Binding-site contacts:
Ligand atom C22 contacts residue TRP31 of chain 1.A at 4.3 Å (hydrophobic).
Ligand atom C26 contacts residue TRP31 of chain 1.A at 4.0 Å (hydrophobic).
Ligand atom C2 contacts residue ILE23 of chain 1.A at 4.0 Å (hydrophobic).
Ligand atom C6 contacts residue AJP1 of chain 1.M at 4.0 Å.
Ligand atom C8 contacts residue AJP1 of chain 1.M at 4.2 Å.
Ligand atom C8 contacts residue CLR1 of chain 1.R at 4.3 Å.
Ligand atom C16 contacts residue AJP1 of chain 1.M at 3.8 Å.
Ligand atom C6 contacts residue CLR1 of chain 1.R at 4.0 Å.
Ligand atom C11 contacts residue VAL27 of chain 1.A at 4.5 Å (hydrophobic).
Ligand atom C26 contacts residue ILE664 of chain 1.A at 2.9 Å (hydrophobic).
Ligand atom C12 contacts residue VAL27 of chain 1.A at 4.1 Å (hydrophobic).
Ligand atom C18 contacts residue CLR1 of chain 1.R at 4.2 Å.
Ligand atom C27 contacts residue TRP31 of chain 1.A at 4.2 Å (hydrophobic).
Ligand atom C25 contacts residue AJP1 of chain 1.M at 4.3 Å.
Ligand atom C15 contacts residue AJP1 of chain 1.M at 3.7 Å.
Ligand atom C25 contacts residue TRP31 of chain 1.A at 4.3 Å (hydrophobic).
Ligand atom C24 contacts residue TRP31 of chain 1.A at 4.0 Å (hydrophobic).
Ligand atom C7 contacts residue AJP1 of chain 1.M at 3.4 Å.
Ligand atom C26 contacts residue LEU661 of chain 1.A at 4.4 Å (hydrophobic).
Ligand atom C26 contacts residue AJP1 of chain 1.M at 4.2 Å.
Ligand atom C1 contacts residue ILE23 of chain 1.A at 4.0 Å (hydrophobic).
Ligand atom C25 contacts residue ILE664 of chain 1.A at 4.3 Å (hydrophobic).
Ligand atom C15 contacts residue CLR1 of chain 1.R at 4.1 Å.
Ligand atom C7 contacts residue CLR1 of chain 1.R at 4.0 Å.
Ligand atom C14 contacts residue AJP1 of chain 1.M at 3.8 Å.

Sequence of chain 1.A:
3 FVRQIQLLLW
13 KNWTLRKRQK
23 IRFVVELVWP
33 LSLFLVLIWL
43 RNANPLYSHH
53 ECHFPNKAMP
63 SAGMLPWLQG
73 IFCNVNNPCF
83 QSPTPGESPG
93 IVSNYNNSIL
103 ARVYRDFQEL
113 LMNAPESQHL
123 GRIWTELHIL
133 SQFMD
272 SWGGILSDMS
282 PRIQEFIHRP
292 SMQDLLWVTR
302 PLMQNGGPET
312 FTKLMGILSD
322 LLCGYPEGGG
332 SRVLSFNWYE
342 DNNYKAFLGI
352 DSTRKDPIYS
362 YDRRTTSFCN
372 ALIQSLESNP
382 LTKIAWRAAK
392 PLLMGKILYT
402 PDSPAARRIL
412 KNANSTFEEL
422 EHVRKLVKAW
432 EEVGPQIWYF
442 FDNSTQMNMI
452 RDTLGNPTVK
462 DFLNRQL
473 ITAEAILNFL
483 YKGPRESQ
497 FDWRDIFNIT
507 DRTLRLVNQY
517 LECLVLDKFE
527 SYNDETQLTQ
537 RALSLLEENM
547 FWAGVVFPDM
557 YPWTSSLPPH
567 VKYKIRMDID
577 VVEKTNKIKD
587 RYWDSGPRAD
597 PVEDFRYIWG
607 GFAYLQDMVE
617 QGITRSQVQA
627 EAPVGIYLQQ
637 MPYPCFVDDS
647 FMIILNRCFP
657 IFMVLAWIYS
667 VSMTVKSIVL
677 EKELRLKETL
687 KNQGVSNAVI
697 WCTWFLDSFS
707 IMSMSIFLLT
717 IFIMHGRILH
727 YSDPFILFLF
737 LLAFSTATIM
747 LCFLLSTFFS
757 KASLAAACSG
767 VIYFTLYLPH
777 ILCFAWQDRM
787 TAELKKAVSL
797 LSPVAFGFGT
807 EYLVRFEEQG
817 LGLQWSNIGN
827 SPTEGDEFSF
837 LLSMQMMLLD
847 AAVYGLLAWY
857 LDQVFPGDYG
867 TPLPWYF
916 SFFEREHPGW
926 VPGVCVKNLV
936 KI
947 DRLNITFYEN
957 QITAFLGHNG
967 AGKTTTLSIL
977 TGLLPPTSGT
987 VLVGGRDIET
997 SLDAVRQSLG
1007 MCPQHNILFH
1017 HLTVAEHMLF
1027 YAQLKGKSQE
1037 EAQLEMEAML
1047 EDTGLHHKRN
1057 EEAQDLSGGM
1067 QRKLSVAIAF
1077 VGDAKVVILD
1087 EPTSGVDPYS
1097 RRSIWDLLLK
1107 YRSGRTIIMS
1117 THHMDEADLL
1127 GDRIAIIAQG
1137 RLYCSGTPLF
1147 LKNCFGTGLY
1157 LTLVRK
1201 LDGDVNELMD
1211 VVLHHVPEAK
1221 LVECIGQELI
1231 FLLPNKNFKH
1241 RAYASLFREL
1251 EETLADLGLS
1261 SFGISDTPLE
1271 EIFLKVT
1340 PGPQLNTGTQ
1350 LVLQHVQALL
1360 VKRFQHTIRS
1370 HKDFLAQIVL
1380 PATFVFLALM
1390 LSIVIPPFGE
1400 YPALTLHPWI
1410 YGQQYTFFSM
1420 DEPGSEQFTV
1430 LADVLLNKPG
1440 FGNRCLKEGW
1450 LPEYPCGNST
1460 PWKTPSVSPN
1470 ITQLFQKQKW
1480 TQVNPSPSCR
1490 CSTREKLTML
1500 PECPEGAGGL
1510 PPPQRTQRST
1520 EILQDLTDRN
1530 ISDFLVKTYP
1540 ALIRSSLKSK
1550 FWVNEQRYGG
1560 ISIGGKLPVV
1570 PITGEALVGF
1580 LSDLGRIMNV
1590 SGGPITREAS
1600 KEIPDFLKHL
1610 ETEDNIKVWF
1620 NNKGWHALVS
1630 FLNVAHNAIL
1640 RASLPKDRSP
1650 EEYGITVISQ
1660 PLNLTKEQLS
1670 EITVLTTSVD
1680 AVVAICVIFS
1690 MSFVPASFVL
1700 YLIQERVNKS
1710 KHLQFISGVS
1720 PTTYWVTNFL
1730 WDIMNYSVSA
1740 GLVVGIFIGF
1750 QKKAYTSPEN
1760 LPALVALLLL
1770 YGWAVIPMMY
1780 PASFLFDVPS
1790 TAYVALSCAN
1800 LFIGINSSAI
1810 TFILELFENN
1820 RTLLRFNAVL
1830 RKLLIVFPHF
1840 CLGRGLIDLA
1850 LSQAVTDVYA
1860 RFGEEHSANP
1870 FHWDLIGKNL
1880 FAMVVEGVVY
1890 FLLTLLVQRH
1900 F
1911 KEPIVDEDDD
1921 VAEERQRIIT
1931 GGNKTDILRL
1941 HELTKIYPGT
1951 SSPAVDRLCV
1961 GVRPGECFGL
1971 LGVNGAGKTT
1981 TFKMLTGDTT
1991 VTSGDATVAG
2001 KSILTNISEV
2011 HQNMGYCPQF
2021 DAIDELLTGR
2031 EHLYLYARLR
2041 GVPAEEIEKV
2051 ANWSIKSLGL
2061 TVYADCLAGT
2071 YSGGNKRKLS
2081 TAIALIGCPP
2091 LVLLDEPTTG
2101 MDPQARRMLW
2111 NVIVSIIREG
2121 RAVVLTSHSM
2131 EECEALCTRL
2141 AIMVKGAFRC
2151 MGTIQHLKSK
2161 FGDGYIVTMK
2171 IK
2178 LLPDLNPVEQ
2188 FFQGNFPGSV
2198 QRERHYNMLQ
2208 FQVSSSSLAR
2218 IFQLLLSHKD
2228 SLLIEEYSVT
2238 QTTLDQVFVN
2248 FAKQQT

The protein below binds the small molecule below.
Small molecule (SMILES): CC(C)CCC[C@@H](C)[C@H]1CC[C@H]2[C@@H]3CC=C4C[C@@H](O)CC[C@]4(C)[C@H]3CC[C@]12C